Binding-site contacts:
Ligand atom O2 contacts residue GLN152 of chain 2.A at 3.4 Å (h-bond).
Ligand atom C contacts residue TYR156 of chain 2.A at 3.3 Å (hydrophobic).
Ligand atom C17 contacts residue NAD1 of chain 2.B at 3.4 Å.
Ligand atom C5 contacts residue TRP194 of chain 2.A at 3.4 Å (hydrophobic).
Ligand atom F1 contacts residue TYR255 of chain 4.A at 3.0 Å.
Ligand atom C16 contacts residue TYR255 of chain 4.A at 3.4 Å (hydrophobic).
Ligand atom O contacts residue TYR156 of chain 2.A at 2.3 Å (h-bond).
Ligand atom C6 contacts residue TRP194 of chain 2.A at 3.4 Å (hydrophobic).
Ligand atom C contacts residue NAD1 of chain 2.B at 3.2 Å.
Ligand atom C12 contacts residue ALA151 of chain 2.A at 3.5 Å (hydrophobic).
Ligand atom C10 contacts residue GLN150 of chain 2.A at 3.9 Å.
Ligand atom C17 contacts residue TYR255 of chain 4.A at 3.7 Å (hydrophobic).
Ligand atom O1 contacts residue HIS95 of chain 2.A at 3.7 Å.
Ligand atom O2 contacts residue ALA151 of chain 2.A at 3.0 Å (h-bond).
Ligand atom C3 contacts residue LEU197 of chain 2.A at 3.8 Å (hydrophobic).
Ligand atom C1 contacts residue TYR156 of chain 2.A at 3.5 Å (hydrophobic).
Ligand atom C4 contacts residue LEU197 of chain 2.A at 3.4 Å (hydrophobic).
Ligand atom C9 contacts residue GLN150 of chain 2.A at 3.5 Å.
Ligand atom O contacts residue NAD1 of chain 2.B at 2.9 Å.
Ligand atom C contacts residue SER143 of chain 2.A at 3.4 Å.
Ligand atom F1 contacts residue NAD1 of chain 2.B at 3.7 Å.
Ligand atom F1 contacts residue VAL145 of chain 2.A at 3.4 Å.
Ligand atom C6 contacts residue LEU197 of chain 2.A at 3.7 Å (hydrophobic).
Ligand atom C5 contacts residue LEU197 of chain 2.A at 3.4 Å (hydrophobic).
Ligand atom C1 contacts residue NAD1 of chain 2.B at 3.6 Å.
Ligand atom C13 contacts residue ALA151 of chain 2.A at 3.6 Å (hydrophobic).
Ligand atom C17 contacts residue SER143 of chain 2.A at 3.5 Å.
Ligand atom C14 contacts residue GLN150 of chain 2.A at 3.5 Å.
Ligand atom N contacts residue GLN150 of chain 2.A at 3.6 Å.
Ligand atom F1 contacts residue SER143 of chain 2.A at 2.8 Å.
Ligand atom C16 contacts residue ASN188 of chain 2.A at 3.4 Å.
Ligand atom F contacts residue HIS95 of chain 2.A at 2.9 Å.
Ligand atom C2 contacts residue HIS95 of chain 2.A at 3.8 Å.
Ligand atom O1 contacts residue LEU197 of chain 2.A at 3.5 Å.
Ligand atom O contacts residue SER143 of chain 2.A at 2.5 Å (h-bond).
Ligand atom C1 contacts residue HIS95 of chain 2.A at 3.4 Å.
Ligand atom F1 contacts residue PRO186 of chain 2.A at 3.6 Å.
Ligand atom C3 contacts residue HIS95 of chain 2.A at 3.8 Å.
Ligand atom C13 contacts residue GLN150 of chain 2.A at 3.8 Å.
Ligand atom C15 contacts residue ASN188 of chain 2.A at 3.4 Å.

A small-molecule ligand and the protein it binds are described below.
Small molecule (SMILES): O=C(c1ccc(F)c(O)c1)c1cccc(-c2cccc(O)c2F)n1

Sequence of chain 4.A:
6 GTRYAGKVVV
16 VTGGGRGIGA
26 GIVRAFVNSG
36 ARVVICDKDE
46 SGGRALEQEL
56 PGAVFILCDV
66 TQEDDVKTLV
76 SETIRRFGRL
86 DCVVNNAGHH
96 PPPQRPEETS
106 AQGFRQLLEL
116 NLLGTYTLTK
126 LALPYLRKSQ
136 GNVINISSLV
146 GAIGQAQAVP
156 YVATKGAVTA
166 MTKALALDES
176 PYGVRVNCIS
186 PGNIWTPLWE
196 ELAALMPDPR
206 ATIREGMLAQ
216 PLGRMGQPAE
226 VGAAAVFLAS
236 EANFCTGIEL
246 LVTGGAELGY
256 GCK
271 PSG

Sequence of chain 2.A:
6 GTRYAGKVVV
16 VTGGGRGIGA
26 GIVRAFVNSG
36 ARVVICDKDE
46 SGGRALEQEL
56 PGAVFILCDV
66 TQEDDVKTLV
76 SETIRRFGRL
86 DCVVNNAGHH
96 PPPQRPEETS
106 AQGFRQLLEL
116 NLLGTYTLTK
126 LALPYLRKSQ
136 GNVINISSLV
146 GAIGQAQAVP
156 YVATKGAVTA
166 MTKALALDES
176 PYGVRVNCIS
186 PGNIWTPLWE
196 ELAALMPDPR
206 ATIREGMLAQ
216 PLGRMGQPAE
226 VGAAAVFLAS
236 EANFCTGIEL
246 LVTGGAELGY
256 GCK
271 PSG